Binding-site contacts:
Ligand atom O5 contacts residue ASN714 of chain 1.A at 2.3 Å (h-bond).
Ligand atom O5 contacts residue GLN1068 of chain 1.A at 4.4 Å.
Ligand atom O7 contacts residue ASN714 of chain 1.A at 3.7 Å.
Ligand atom C5 contacts residue GLN923 of chain 1.A at 4.2 Å.
Ligand atom C5 contacts residue ASN714 of chain 1.A at 3.6 Å.
Ligand atom C1 contacts residue ASN714 of chain 1.A at 1.4 Å.
Ligand atom O5 contacts residue PHE715 of chain 1.A at 4.5 Å.
Ligand atom N2 contacts residue ASN714 of chain 1.A at 3.0 Å (h-bond).
Ligand atom C3 contacts residue ASN714 of chain 1.A at 3.8 Å.
Ligand atom C7 contacts residue ASN714 of chain 1.A at 3.3 Å.
Ligand atom C8 contacts residue ASN714 of chain 1.A at 4.0 Å.
Ligand atom C1 contacts residue GLN1068 of chain 1.A at 4.5 Å.
Ligand atom C2 contacts residue ASN714 of chain 1.A at 2.5 Å.
Ligand atom C4 contacts residue ASN714 of chain 1.A at 4.2 Å.

This small molecule binds to this protein.
Small molecule (SMILES): CC(=O)N[C@@H]1[C@@H](O)[C@H](O)[C@@H](CO)O[C@H]1O

Sequence of chain 1.A:
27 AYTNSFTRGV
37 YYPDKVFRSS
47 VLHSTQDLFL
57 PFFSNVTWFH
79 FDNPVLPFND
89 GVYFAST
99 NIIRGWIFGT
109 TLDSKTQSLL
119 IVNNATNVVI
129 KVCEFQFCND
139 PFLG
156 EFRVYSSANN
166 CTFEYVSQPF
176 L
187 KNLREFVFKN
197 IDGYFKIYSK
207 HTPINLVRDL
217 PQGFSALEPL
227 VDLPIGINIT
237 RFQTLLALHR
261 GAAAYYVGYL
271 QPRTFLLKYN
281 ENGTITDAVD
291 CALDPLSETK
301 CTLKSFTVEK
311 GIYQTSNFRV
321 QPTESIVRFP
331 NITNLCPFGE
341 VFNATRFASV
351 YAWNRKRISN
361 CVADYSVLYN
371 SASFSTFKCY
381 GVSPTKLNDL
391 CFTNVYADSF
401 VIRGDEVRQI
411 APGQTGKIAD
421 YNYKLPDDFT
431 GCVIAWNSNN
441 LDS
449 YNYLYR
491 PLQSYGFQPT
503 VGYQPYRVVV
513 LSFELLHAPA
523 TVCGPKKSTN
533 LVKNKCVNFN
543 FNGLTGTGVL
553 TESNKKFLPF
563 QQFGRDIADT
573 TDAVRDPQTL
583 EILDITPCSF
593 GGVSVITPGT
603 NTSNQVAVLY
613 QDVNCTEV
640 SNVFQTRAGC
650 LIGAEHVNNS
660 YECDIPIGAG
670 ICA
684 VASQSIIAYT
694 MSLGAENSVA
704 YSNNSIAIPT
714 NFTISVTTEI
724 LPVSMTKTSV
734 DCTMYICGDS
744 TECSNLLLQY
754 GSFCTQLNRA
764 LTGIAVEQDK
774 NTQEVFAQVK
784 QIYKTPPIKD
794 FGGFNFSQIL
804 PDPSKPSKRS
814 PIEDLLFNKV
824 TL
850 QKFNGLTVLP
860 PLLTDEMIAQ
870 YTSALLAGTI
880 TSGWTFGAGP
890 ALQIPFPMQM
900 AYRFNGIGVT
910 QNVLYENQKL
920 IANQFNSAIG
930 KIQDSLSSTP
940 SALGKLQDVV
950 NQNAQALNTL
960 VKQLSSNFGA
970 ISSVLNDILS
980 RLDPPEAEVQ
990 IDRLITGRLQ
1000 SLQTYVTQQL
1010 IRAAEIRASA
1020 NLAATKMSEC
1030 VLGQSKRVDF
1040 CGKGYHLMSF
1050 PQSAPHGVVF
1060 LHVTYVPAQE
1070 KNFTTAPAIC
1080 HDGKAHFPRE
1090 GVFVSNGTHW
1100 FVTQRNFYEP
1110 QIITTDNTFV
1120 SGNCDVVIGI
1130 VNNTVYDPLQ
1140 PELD